Sequence of chain 1.I:
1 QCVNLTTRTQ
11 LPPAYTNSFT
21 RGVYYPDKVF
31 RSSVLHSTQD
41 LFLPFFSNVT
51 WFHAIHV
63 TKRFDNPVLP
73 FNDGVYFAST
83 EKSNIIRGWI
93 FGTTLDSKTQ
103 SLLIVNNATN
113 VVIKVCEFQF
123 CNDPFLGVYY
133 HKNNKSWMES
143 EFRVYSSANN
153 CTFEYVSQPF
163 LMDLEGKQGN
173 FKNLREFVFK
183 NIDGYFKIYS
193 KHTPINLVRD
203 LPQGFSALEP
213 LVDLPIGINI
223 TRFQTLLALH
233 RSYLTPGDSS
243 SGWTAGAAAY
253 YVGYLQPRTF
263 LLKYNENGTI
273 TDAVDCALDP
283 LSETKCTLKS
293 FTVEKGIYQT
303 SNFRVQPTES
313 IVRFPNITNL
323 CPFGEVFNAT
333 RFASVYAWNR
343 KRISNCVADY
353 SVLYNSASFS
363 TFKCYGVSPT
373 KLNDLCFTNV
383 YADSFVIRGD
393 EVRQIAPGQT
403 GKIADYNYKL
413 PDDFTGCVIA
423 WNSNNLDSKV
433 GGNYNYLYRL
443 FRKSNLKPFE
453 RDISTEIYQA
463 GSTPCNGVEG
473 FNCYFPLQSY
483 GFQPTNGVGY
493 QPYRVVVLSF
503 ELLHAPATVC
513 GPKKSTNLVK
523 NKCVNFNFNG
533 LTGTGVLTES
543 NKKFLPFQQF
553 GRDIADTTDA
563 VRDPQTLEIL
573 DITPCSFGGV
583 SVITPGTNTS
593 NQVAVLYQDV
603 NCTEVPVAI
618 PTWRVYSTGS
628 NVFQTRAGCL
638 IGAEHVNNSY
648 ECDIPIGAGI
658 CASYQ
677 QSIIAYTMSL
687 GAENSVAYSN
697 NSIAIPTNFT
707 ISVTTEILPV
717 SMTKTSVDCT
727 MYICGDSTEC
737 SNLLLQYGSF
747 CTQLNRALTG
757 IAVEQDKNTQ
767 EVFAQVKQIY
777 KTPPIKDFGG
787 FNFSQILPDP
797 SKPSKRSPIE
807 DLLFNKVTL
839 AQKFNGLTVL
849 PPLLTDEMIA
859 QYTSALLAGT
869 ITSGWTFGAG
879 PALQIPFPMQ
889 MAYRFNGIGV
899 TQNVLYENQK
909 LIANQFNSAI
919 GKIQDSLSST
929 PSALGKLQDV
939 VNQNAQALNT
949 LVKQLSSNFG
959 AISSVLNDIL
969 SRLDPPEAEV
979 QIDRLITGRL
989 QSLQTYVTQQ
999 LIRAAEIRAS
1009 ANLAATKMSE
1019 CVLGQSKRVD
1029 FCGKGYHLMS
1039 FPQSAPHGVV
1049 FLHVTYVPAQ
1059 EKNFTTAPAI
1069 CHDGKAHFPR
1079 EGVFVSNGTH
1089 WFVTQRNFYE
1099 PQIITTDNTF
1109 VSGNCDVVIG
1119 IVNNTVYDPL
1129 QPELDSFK

Binding-site contacts:
Ligand atom O6 contacts residue LYS545 of chain 1.I at 4.4 Å.
Ligand atom C2 contacts residue GLU268 of chain 1.G at 4.1 Å.
Ligand atom C8 contacts residue ASN267 of chain 1.G at 4.3 Å.
Ligand atom N2 contacts residue ASN269 of chain 1.G at 2.9 Å (h-bond).
Ligand atom C4 contacts residue ASN269 of chain 1.G at 4.2 Å.
Ligand atom C5 contacts residue ASN269 of chain 1.G at 3.7 Å.
Ligand atom C8 contacts residue GLU268 of chain 1.G at 4.2 Å.
Ligand atom C7 contacts residue GLU268 of chain 1.G at 4.2 Å.
Ligand atom C3 contacts residue GLU268 of chain 1.G at 4.3 Å.
Ligand atom C1 contacts residue ASN269 of chain 1.G at 1.4 Å.
Ligand atom N2 contacts residue GLU268 of chain 1.G at 3.4 Å (salt-bridge).
Ligand atom C2 contacts residue ASN269 of chain 1.G at 2.5 Å.
Ligand atom O5 contacts residue ASN269 of chain 1.G at 2.4 Å (h-bond).
Ligand atom C3 contacts residue ASN269 of chain 1.G at 3.8 Å.
Ligand atom C7 contacts residue ASN269 of chain 1.G at 4.0 Å.
Ligand atom C1 contacts residue GLU268 of chain 1.G at 4.1 Å.

This small molecule binds to this protein.
Small molecule (SMILES): CC(=O)N[C@@H]1[C@@H](O)[C@H](O)[C@@H](CO)O[C@H]1O

Sequence of chain 1.G:
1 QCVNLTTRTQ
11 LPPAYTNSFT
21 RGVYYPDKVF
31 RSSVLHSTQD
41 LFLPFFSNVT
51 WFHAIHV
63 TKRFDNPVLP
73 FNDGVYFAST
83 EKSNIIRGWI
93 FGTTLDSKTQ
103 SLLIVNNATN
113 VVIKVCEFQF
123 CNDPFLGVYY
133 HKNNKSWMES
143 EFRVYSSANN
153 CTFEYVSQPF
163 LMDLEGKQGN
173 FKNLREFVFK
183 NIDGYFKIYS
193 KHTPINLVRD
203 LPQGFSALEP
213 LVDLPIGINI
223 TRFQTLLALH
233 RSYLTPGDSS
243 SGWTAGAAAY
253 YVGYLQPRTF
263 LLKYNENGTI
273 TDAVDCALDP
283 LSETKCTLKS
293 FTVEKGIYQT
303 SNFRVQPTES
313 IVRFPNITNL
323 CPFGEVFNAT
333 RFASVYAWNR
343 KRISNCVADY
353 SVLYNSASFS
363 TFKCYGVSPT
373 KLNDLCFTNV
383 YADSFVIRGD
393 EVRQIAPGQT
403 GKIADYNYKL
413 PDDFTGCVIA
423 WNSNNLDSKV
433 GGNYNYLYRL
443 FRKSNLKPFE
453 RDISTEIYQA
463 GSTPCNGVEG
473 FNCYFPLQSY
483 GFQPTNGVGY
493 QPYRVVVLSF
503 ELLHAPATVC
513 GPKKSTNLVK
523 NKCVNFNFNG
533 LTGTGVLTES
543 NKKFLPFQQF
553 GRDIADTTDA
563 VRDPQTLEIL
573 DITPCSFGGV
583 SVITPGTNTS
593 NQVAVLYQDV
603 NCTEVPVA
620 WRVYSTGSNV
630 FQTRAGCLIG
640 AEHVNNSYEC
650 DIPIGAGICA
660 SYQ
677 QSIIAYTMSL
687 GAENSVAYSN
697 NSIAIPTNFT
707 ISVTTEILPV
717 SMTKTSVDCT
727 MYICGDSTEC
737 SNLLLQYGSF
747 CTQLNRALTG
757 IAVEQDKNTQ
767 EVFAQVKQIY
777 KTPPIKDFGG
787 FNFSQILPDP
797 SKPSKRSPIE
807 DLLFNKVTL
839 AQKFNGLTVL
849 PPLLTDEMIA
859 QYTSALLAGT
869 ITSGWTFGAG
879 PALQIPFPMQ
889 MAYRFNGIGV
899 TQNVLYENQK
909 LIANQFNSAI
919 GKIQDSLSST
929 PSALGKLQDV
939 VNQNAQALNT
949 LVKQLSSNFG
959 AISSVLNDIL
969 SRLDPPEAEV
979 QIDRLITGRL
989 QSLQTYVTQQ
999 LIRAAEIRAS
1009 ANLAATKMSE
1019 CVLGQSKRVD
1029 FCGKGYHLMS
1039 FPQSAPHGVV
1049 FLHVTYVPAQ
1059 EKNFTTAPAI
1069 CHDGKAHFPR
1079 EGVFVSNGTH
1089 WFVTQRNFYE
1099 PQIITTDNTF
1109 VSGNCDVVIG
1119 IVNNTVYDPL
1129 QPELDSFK